Sequence of chain 1.L:
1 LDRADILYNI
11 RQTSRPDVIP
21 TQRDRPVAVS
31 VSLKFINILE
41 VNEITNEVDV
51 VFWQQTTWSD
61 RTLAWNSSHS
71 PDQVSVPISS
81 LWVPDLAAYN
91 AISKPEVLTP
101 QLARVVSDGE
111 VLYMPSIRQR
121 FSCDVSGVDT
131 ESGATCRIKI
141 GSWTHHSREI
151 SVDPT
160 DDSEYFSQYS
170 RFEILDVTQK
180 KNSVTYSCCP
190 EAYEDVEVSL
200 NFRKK

Binding-site contacts:
Ligand atom BR1 contacts residue THR144 of chain 1.K at 3.7 Å.
Ligand atom C5 contacts residue MET114 of chain 1.L at 3.7 Å (hydrophobic).
Ligand atom C3 contacts residue TYR89 of chain 1.K at 3.1 Å (hydrophobic).
Ligand atom O1 contacts residue ARG104 of chain 1.L at 3.6 Å.
Ligand atom BR1 contacts residue LEU112 of chain 1.L at 3.3 Å.
Ligand atom N2 contacts residue MET114 of chain 1.L at 3.4 Å.
Ligand atom C9 contacts residue TRP143 of chain 1.K at 3.7 Å (hydrophobic).
Ligand atom N1 contacts residue TRP143 of chain 1.K at 2.8 Å (h-bond).
Ligand atom C1 contacts residue TRP143 of chain 1.K at 3.3 Å (hydrophobic).
Ligand atom BR1 contacts residue ARG104 of chain 1.L at 3.5 Å.
Ligand atom C5 contacts residue CYS187 of chain 1.K at 3.8 Å (hydrophobic).
Ligand atom C9 contacts residue MET114 of chain 1.L at 3.9 Å (hydrophobic).
Ligand atom N3 contacts residue TRP143 of chain 1.K at 3.8 Å.
Ligand atom C4 contacts residue TYR192 of chain 1.K at 3.6 Å (hydrophobic).
Ligand atom C6 contacts residue THR144 of chain 1.K at 3.6 Å.
Ligand atom C3 contacts residue TYR185 of chain 1.K at 3.4 Å (hydrophobic).
Ligand atom C6 contacts residue LEU112 of chain 1.L at 4.0 Å (hydrophobic).
Ligand atom C12 contacts residue CYS188 of chain 1.K at 3.4 Å (hydrophobic).
Ligand atom N1 contacts residue TYR89 of chain 1.K at 2.7 Å (h-bond).
Ligand atom C3 contacts residue TYR192 of chain 1.K at 3.6 Å (hydrophobic).
Ligand atom C3 contacts residue TRP143 of chain 1.K at 3.7 Å (hydrophobic).
Ligand atom O1 contacts residue LEU112 of chain 1.L at 3.4 Å.
Ligand atom C12 contacts residue TYR192 of chain 1.K at 3.5 Å (hydrophobic).
Ligand atom C4 contacts residue TYR185 of chain 1.K at 3.8 Å (hydrophobic).
Ligand atom C10 contacts residue LEU112 of chain 1.L at 3.6 Å (hydrophobic).
Ligand atom C7 contacts residue MET114 of chain 1.L at 3.6 Å (hydrophobic).
Ligand atom N3 contacts residue THR144 of chain 1.K at 3.7 Å.
Ligand atom C7 contacts residue TRP143 of chain 1.K at 3.4 Å (hydrophobic).
Ligand atom C2 contacts residue TRP143 of chain 1.K at 3.4 Å (hydrophobic).
Ligand atom C2 contacts residue TRP53 of chain 1.L at 4.0 Å (hydrophobic).
Ligand atom C12 contacts residue LEU112 of chain 1.L at 3.4 Å (hydrophobic).
Ligand atom C2 contacts residue TYR89 of chain 1.K at 3.3 Å (hydrophobic).
Ligand atom C8 contacts residue MET114 of chain 1.L at 3.3 Å (hydrophobic).
Ligand atom N2 contacts residue TRP143 of chain 1.K at 3.4 Å (h-bond).
Ligand atom N3 contacts residue MET114 of chain 1.L at 3.6 Å.
Ligand atom BR1 contacts residue LEU102 of chain 1.L at 3.8 Å.
Ligand atom C11 contacts residue TYR192 of chain 1.K at 3.0 Å (hydrophobic).
Ligand atom N1 contacts residue SER142 of chain 1.K at 3.8 Å.
Ligand atom C8 contacts residue TRP143 of chain 1.K at 3.2 Å (hydrophobic).
Ligand atom C4 contacts residue TRP143 of chain 1.K at 3.8 Å (hydrophobic).

Sequence of chain 1.K:
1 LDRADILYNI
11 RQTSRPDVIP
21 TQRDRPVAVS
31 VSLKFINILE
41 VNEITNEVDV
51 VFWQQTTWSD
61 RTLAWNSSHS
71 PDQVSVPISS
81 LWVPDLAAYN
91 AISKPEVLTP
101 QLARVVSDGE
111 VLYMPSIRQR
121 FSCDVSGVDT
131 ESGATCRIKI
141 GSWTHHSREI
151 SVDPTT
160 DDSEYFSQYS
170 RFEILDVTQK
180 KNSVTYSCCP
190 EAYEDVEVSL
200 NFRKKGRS

This small molecule binds to this protein.
Small molecule (SMILES): CCOc1cc(N2CCCNCC2)cnc1Br